This protein binds this small molecule.
Small molecule (SMILES): CC(=O)N[C@@H]1[C@@H](O)[C@H](O)[C@@H](CO)O[C@H]1O

Binding-site contacts:
Ligand atom O5 contacts residue THR236 of chain 1.B at 4.3 Å.
Ligand atom C5 contacts residue ASN234 of chain 1.B at 3.7 Å.
Ligand atom O6 contacts residue THR108 of chain 1.B at 3.4 Å.
Ligand atom O5 contacts residue ASN234 of chain 1.B at 2.4 Å (h-bond).
Ligand atom C3 contacts residue ASN234 of chain 1.B at 3.8 Å.
Ligand atom O5 contacts residue THR108 of chain 1.B at 3.4 Å.
Ligand atom O7 contacts residue ASN234 of chain 1.B at 3.5 Å (h-bond).
Ligand atom C2 contacts residue ASN234 of chain 1.B at 2.5 Å.
Ligand atom C5 contacts residue THR108 of chain 1.B at 4.3 Å.
Ligand atom C1 contacts residue THR236 of chain 1.B at 4.1 Å.
Ligand atom C4 contacts residue ASN234 of chain 1.B at 4.2 Å.
Ligand atom C7 contacts residue ASN234 of chain 1.B at 3.4 Å.
Ligand atom N2 contacts residue ASN234 of chain 1.B at 2.9 Å (h-bond).
Ligand atom C6 contacts residue THR108 of chain 1.B at 4.2 Å.
Ligand atom C8 contacts residue ASN234 of chain 1.B at 4.5 Å.
Ligand atom C5 contacts residue THR236 of chain 1.B at 4.3 Å.
Ligand atom C1 contacts residue ASN234 of chain 1.B at 1.4 Å.
Ligand atom C1 contacts residue THR108 of chain 1.B at 3.9 Å.

Sequence of chain 1.B:
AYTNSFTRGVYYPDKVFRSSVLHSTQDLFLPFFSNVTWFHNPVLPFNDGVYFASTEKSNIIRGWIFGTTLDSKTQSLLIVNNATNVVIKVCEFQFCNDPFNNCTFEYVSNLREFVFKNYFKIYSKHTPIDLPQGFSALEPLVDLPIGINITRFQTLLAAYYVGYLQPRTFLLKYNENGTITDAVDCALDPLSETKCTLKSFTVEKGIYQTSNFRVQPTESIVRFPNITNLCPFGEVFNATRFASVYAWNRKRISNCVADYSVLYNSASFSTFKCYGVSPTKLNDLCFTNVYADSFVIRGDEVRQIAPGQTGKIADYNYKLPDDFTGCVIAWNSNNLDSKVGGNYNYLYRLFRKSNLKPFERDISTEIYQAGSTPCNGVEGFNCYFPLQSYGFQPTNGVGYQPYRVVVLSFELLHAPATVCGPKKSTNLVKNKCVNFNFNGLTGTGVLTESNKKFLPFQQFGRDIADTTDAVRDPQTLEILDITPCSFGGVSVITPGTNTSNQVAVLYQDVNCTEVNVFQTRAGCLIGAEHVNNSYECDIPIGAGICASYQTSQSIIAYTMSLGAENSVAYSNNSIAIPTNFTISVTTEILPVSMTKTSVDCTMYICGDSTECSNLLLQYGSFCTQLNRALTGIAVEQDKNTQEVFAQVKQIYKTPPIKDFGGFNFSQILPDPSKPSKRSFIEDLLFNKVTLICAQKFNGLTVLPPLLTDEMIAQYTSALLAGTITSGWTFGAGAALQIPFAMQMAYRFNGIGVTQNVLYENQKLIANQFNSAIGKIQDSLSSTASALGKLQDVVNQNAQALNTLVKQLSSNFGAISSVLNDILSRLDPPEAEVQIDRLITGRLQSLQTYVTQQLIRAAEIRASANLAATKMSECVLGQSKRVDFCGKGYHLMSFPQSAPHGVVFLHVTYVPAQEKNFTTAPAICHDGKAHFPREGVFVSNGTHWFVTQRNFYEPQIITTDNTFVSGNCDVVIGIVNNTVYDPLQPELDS